Sequence of chain 1.A:
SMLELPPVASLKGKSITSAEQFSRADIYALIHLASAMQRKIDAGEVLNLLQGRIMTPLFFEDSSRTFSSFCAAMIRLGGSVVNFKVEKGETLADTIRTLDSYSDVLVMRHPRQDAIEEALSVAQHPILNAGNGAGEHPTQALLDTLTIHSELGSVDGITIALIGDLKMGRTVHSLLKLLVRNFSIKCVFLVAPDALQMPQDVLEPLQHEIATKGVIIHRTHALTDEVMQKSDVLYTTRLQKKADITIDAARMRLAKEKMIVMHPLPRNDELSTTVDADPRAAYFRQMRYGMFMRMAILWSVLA

Sequence of chain 1.C:
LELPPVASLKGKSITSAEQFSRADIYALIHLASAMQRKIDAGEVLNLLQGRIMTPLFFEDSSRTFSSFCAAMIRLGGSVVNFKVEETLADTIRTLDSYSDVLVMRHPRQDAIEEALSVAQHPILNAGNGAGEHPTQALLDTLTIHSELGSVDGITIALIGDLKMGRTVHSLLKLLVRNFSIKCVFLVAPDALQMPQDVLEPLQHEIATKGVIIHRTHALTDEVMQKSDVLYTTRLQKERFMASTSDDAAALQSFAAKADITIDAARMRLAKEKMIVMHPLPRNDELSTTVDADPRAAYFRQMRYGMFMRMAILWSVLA

The small molecule below binds the protein below.
Small molecule (SMILES): N[C@@H](CC(=O)O)C(=O)O

Binding-site contacts:
Ligand atom CG contacts residue ARG243 of chain 1.C at 3.4 Å.
Ligand atom OD1 contacts residue LEU289 of chain 1.C at 4.1 Å.
Ligand atom CA contacts residue LEU289 of chain 1.C at 3.4 Å (hydrophobic).
Ligand atom OD1 contacts residue LYS93 of chain 1.A at 4.2 Å.
Ligand atom OD2 contacts residue GLN245 of chain 1.C at 3.1 Å (h-bond).
Ligand atom O contacts residue ARG175 of chain 1.C at 3.1 Å (salt-bridge).
Ligand atom C contacts residue ARG114 of chain 1.C at 3.8 Å.
Ligand atom CB contacts residue PRO288 of chain 1.C at 4.1 Å (hydrophobic).
Ligand atom OXT contacts residue HIS142 of chain 1.C at 3.5 Å.
Ligand atom OD2 contacts residue LEU289 of chain 1.C at 4.1 Å.
Ligand atom OXT contacts residue ARG175 of chain 1.C at 2.9 Å (salt-bridge).
Ligand atom CB contacts residue THR176 of chain 1.C at 4.0 Å.
Ligand atom CA contacts residue HIS142 of chain 1.C at 4.2 Å.
Ligand atom O contacts residue HIS142 of chain 1.C at 3.8 Å.
Ligand atom CA contacts residue THR176 of chain 1.C at 4.1 Å.
Ligand atom CA contacts residue PRO288 of chain 1.C at 4.5 Å (hydrophobic).
Ligand atom CG contacts residue LEU289 of chain 1.C at 3.7 Å (hydrophobic).
Ligand atom OXT contacts residue THR176 of chain 1.C at 3.9 Å.
Ligand atom OD1 contacts residue ARG243 of chain 1.C at 2.9 Å (salt-bridge).
Ligand atom CG contacts residue PRO290 of chain 1.C at 4.0 Å (hydrophobic).
Ligand atom O contacts residue ARG114 of chain 1.C at 2.7 Å (salt-bridge).
Ligand atom CG contacts residue GLN245 of chain 1.C at 3.8 Å.
Ligand atom C contacts residue ARG175 of chain 1.C at 3.7 Å.
Ligand atom OD2 contacts residue PRO290 of chain 1.C at 3.9 Å.
Ligand atom CB contacts residue LEU289 of chain 1.C at 3.3 Å (hydrophobic).
Ligand atom OD1 contacts residue PRO290 of chain 1.C at 3.8 Å.
Ligand atom N contacts residue PRO290 of chain 1.C at 3.9 Å.
Ligand atom OXT contacts residue ARG114 of chain 1.C at 4.4 Å.
Ligand atom C contacts residue THR176 of chain 1.C at 4.3 Å.
Ligand atom OD2 contacts residue ARG243 of chain 1.C at 3.0 Å (salt-bridge).
Ligand atom OD1 contacts residue GLN245 of chain 1.C at 4.2 Å.
Ligand atom C contacts residue HIS142 of chain 1.C at 3.6 Å.
Ligand atom N contacts residue LEU289 of chain 1.C at 2.7 Å (h-bond).